Binding-site contacts:
Ligand atom O3 contacts residue ASN239 of chain 1.C at 4.4 Å.
Ligand atom C5 contacts residue ASN168 of chain 1.C at 3.7 Å.
Ligand atom C8 contacts residue SER220 of chain 3.C at 3.7 Å.
Ligand atom C1 contacts residue ASN239 of chain 1.C at 3.5 Å.
Ligand atom C8 contacts residue ASN239 of chain 1.C at 4.0 Å.
Ligand atom C7 contacts residue ALA241 of chain 1.C at 3.9 Å (hydrophobic).
Ligand atom O7 contacts residue ASN168 of chain 1.C at 3.6 Å.
Ligand atom C8 contacts residue ASP240 of chain 1.C at 3.8 Å.
Ligand atom C4 contacts residue ASN239 of chain 1.C at 3.6 Å.
Ligand atom C3 contacts residue ASN239 of chain 1.C at 3.6 Å.
Ligand atom C7 contacts residue ASN168 of chain 1.C at 3.6 Å.
Ligand atom C4 contacts residue ASN168 of chain 1.C at 4.2 Å.
Ligand atom C2 contacts residue ASN168 of chain 1.C at 2.4 Å.
Ligand atom O5 contacts residue ASN239 of chain 1.C at 4.2 Å.
Ligand atom O5 contacts residue ASN168 of chain 1.C at 2.3 Å (h-bond).
Ligand atom N2 contacts residue ASN168 of chain 1.C at 3.0 Å (h-bond).
Ligand atom C1 contacts residue ASN168 of chain 1.C at 1.4 Å.
Ligand atom C8 contacts residue ALA241 of chain 1.C at 3.4 Å (hydrophobic).
Ligand atom C5 contacts residue ASN239 of chain 1.C at 3.4 Å.
Ligand atom N2 contacts residue ASN239 of chain 1.C at 2.7 Å (h-bond).
Ligand atom C7 contacts residue ASN239 of chain 1.C at 3.8 Å.
Ligand atom O7 contacts residue ASN239 of chain 1.C at 3.4 Å (h-bond).
Ligand atom C2 contacts residue ASN239 of chain 1.C at 3.4 Å.
Ligand atom C3 contacts residue ASN168 of chain 1.C at 3.7 Å.
Ligand atom N2 contacts residue ASP240 of chain 1.C at 4.3 Å.
Ligand atom N2 contacts residue ALA241 of chain 1.C at 4.3 Å.
Ligand atom O4 contacts residue ASN239 of chain 1.C at 3.2 Å (h-bond).
Ligand atom O7 contacts residue ALA241 of chain 1.C at 4.2 Å.

Sequence of chain 1.C:
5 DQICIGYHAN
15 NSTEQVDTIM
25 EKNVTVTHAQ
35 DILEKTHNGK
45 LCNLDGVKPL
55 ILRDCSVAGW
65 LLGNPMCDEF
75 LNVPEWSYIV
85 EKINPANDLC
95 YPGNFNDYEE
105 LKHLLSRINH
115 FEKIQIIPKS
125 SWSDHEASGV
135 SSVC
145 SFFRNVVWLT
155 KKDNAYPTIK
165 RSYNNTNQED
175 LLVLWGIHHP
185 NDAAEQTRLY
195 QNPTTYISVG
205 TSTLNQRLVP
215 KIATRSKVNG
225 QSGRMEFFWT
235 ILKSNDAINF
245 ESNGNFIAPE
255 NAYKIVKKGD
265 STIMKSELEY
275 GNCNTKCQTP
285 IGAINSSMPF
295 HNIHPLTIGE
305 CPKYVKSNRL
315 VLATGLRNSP

Sequence of chain 3.C:
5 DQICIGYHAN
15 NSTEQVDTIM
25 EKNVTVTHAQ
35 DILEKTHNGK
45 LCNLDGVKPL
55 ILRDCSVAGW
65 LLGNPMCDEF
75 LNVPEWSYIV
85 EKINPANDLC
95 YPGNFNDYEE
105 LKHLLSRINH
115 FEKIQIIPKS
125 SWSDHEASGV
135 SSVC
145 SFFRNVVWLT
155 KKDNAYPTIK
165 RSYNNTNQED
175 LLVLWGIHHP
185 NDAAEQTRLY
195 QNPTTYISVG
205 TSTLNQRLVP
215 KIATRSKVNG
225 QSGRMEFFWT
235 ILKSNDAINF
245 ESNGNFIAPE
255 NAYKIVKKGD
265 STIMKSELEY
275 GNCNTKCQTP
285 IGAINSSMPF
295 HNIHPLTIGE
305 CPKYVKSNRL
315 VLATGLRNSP

A protein and the small-molecule ligand that binds it are described below.
Small molecule (SMILES): CC(=O)N[C@H]1[C@H](O[C@H]2[C@H](O)[C@@H](NC(C)=O)CO[C@@H]2CO)O[C@H](CO)[C@@H](O[C@H]2O[C@H](CO[C@H]3O[C@H](CO)[C@@H](O)[C@H](O)[C@@H]3O)[C@@H](O)[C@H](O[C@H]3O[C@H](CO)[C@@H](O)[C@H](O)[C@@H]3O)[C@@H]2O)[C@@H]1O